The protein below binds the small molecule below.
Small molecule (SMILES): CC(=O)N[C@H]1[C@H](O[C@H]2[C@H](O)[C@@H](NC(C)=O)CO[C@@H]2CO)O[C@H](CO)[C@@H](O)[C@@H]1O

Sequence of chain 1.I:
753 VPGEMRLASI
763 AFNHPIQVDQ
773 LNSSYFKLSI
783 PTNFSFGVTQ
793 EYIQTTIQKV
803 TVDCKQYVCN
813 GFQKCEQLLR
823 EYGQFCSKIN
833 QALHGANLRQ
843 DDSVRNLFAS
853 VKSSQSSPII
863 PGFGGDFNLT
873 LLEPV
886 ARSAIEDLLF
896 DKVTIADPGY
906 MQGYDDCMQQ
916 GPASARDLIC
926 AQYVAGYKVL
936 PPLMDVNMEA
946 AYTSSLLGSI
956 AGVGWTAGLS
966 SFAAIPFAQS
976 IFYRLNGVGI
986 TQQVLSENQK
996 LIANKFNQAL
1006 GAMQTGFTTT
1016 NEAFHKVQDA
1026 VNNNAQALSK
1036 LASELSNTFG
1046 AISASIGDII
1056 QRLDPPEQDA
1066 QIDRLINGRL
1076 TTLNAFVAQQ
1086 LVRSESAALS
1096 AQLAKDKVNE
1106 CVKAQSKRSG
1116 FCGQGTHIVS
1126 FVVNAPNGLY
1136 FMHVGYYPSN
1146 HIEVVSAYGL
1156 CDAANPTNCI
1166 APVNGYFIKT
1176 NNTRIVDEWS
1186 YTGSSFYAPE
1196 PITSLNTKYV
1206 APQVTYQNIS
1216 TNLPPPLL

Binding-site contacts:
Ligand atom C7 contacts residue ASN870 of chain 1.I at 3.5 Å.
Ligand atom C1 contacts residue ASN870 of chain 1.I at 1.4 Å.
Ligand atom N2 contacts residue THR872 of chain 1.I at 4.4 Å.
Ligand atom O5 contacts residue ASN870 of chain 1.I at 2.4 Å (h-bond).
Ligand atom C2 contacts residue ASN870 of chain 1.I at 2.5 Å.
Ligand atom O7 contacts residue THR872 of chain 1.I at 3.7 Å.
Ligand atom C3 contacts residue ASN870 of chain 1.I at 3.7 Å.
Ligand atom N2 contacts residue ASN870 of chain 1.I at 3.3 Å (h-bond).
Ligand atom O3 contacts residue ASN870 of chain 1.I at 3.8 Å.
Ligand atom C5 contacts residue ASN870 of chain 1.I at 3.6 Å.
Ligand atom C4 contacts residue ASN870 of chain 1.I at 4.3 Å.
Ligand atom O7 contacts residue ASN870 of chain 1.I at 3.0 Å (h-bond).
Ligand atom C7 contacts residue THR872 of chain 1.I at 4.2 Å.
Ligand atom C2 contacts residue THR872 of chain 1.I at 4.1 Å.